Binding-site contacts:
Ligand atom O7 contacts residue ARG145 of chain 1.C at 4.2 Å.
Ligand atom C1 contacts residue ASN135 of chain 1.C at 1.5 Å.
Ligand atom N2 contacts residue ASN135 of chain 1.C at 2.9 Å (h-bond).
Ligand atom O5 contacts residue LYS149 of chain 1.C at 3.4 Å (salt-bridge).
Ligand atom C7 contacts residue ASN135 of chain 1.C at 3.4 Å.
Ligand atom C8 contacts residue ASN135 of chain 1.C at 4.5 Å.
Ligand atom C4 contacts residue ASN135 of chain 1.C at 4.4 Å.
Ligand atom C8 contacts residue THR137 of chain 1.C at 4.2 Å.
Ligand atom C5 contacts residue ASN135 of chain 1.C at 3.9 Å.
Ligand atom C6 contacts residue LYS149 of chain 1.C at 3.9 Å.
Ligand atom C1 contacts residue LYS149 of chain 1.C at 4.5 Å.
Ligand atom C5 contacts residue LYS149 of chain 1.C at 4.2 Å.
Ligand atom O7 contacts residue THR137 of chain 1.C at 4.3 Å.
Ligand atom O7 contacts residue ASN135 of chain 1.C at 3.6 Å.
Ligand atom O6 contacts residue ASN135 of chain 1.C at 4.4 Å.
Ligand atom O5 contacts residue ASN135 of chain 1.C at 2.5 Å (h-bond).
Ligand atom C3 contacts residue ASN135 of chain 1.C at 3.9 Å.
Ligand atom C2 contacts residue ASN135 of chain 1.C at 2.5 Å.
Ligand atom O6 contacts residue LYS149 of chain 1.C at 3.2 Å (salt-bridge).

Sequence of chain 1.C:
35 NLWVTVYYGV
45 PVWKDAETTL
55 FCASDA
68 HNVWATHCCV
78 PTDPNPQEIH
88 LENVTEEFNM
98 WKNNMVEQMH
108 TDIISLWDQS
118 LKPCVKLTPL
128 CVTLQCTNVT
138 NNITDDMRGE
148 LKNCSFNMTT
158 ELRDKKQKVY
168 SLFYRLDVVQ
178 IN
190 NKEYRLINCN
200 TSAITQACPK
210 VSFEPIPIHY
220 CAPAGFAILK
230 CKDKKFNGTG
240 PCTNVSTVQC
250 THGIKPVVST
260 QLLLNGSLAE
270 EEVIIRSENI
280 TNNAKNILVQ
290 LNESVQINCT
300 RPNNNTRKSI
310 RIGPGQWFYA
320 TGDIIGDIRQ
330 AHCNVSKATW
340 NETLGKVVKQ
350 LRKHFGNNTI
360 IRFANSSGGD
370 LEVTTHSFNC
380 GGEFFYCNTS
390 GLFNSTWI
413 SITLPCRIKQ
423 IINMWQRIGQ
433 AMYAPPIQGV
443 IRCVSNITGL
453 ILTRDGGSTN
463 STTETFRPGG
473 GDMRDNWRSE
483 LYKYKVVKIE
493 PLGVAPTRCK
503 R

A protein and the small-molecule ligand that binds it are described below.
Small molecule (SMILES): CC(=O)N[C@@H]1[C@@H](O)[C@H](O)[C@@H](CO)O[C@H]1O